This small molecule binds to this protein.
Small molecule (SMILES): O=c1ccn([C@@H]2O[C@H](CO[P](=O)(O)O[P](=O)(O)O[C@H]3O[C@H](CO)[C@H](O)[C@H](O)[C@H]3O)[C@@H](O)[C@H]2O)c(=O)[nH]1

Sequence of chain 1.B:
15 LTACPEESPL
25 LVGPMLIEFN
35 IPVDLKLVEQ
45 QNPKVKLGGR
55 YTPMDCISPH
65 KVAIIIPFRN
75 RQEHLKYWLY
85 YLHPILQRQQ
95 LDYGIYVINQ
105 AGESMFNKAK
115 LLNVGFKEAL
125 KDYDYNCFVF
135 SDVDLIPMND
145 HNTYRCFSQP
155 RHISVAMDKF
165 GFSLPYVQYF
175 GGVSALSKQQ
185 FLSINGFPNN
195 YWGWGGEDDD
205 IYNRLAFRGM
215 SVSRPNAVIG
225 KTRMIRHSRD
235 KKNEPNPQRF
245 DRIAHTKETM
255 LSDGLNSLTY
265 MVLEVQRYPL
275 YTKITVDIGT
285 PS

Binding-site contacts:
Ligand atom O2B contacts residue MN1 of chain 1.I at 2.2 Å.
Ligand atom O1A contacts residue HIS231 of chain 1.B at 3.1 Å (h-bond).
Ligand atom O3D contacts residue ASP136 of chain 1.B at 3.2 Å.
Ligand atom O4 contacts residue ASP234 of chain 1.B at 3.2 Å.
Ligand atom O2 contacts residue ARG75 of chain 1.B at 3.3 Å.
Ligand atom O1A contacts residue ARG75 of chain 1.B at 3.3 Å (salt-bridge).
Ligand atom O3' contacts residue LYS112 of chain 1.B at 2.8 Å (salt-bridge).
Ligand atom O6' contacts residue GLU201 of chain 1.B at 2.8 Å (salt-bridge).
Ligand atom C4' contacts residue LYS112 of chain 1.B at 3.3 Å.
Ligand atom O2' contacts residue ASP136 of chain 1.B at 2.5 Å (salt-bridge).
Ligand atom O2A contacts residue ARG233 of chain 1.B at 3.4 Å (salt-bridge).
Ligand atom C1D contacts residue PRO71 of chain 1.B at 3.5 Å (hydrophobic).
Ligand atom C2' contacts residue ASP136 of chain 1.B at 3.3 Å.
Ligand atom C4' contacts residue GLU201 of chain 1.B at 3.2 Å.
Ligand atom C5 contacts residue ASP234 of chain 1.B at 3.3 Å.
Ligand atom N3 contacts residue ARG73 of chain 1.B at 2.8 Å (salt-bridge).
Ligand atom O2' contacts residue GLY176 of chain 1.B at 3.2 Å (h-bond).
Ligand atom C4 contacts residue ASP234 of chain 1.B at 3.3 Å.
Ligand atom O3D contacts residue ASP138 of chain 1.B at 3.4 Å (salt-bridge).
Ligand atom O3' contacts residue GLY176 of chain 1.B at 2.9 Å (h-bond).
Ligand atom O1B contacts residue TRP198 of chain 1.B at 2.7 Å (h-bond).
Ligand atom C3' contacts residue ASP136 of chain 1.B at 2.9 Å.
Ligand atom O2A contacts residue ARG75 of chain 1.B at 3.2 Å (salt-bridge).
Ligand atom O1A contacts residue MN1 of chain 1.I at 2.0 Å.
Ligand atom C6 contacts residue PHE110 of chain 1.B at 3.3 Å (hydrophobic).
Ligand atom O2D contacts residue VAL137 of chain 1.B at 2.8 Å (h-bond).
Ligand atom O2 contacts residue ARG73 of chain 1.B at 3.0 Å (salt-bridge).
Ligand atom O2 contacts residue PHE72 of chain 1.B at 3.2 Å.
Ligand atom O2A contacts residue HIS231 of chain 1.B at 3.3 Å.
Ligand atom N1 contacts residue PHE110 of chain 1.B at 3.2 Å.
Ligand atom O1A contacts residue ASP138 of chain 1.B at 3.1 Å (salt-bridge).
Ligand atom O6' contacts residue GLY199 of chain 1.B at 2.8 Å (h-bond).
Ligand atom O2B contacts residue LYS163 of chain 1.B at 3.4 Å (salt-bridge).
Ligand atom C6' contacts residue GLY199 of chain 1.B at 3.4 Å.
Ligand atom O4' contacts residue GLU201 of chain 1.B at 2.7 Å (salt-bridge).
Ligand atom PA contacts residue MN1 of chain 1.I at 3.3 Å.
Ligand atom O2D contacts residue PRO71 of chain 1.B at 2.8 Å (h-bond).
Ligand atom O4' contacts residue LYS112 of chain 1.B at 3.3 Å (salt-bridge).
Ligand atom O1B contacts residue ARG233 of chain 1.B at 2.9 Å (salt-bridge).
Ligand atom O3' contacts residue ASP136 of chain 1.B at 2.7 Å (salt-bridge).